A protein and the small-molecule ligand that binds it are described below.
Small molecule (SMILES): CO[C@]1(C)C[C@](C)(O)[C@H](O)[C@@H](/C=C/C(C)=C/C[C@@H]2O[C@H](C)[C@H](NC(=O)/C=C\[C@H](C)OC(C)=O)C[C@@H]2C)O1

Sequence of chain 1.D:
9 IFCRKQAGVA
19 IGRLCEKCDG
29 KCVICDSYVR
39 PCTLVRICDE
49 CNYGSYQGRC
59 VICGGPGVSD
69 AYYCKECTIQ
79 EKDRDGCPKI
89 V

Sequence of chain 1.C:
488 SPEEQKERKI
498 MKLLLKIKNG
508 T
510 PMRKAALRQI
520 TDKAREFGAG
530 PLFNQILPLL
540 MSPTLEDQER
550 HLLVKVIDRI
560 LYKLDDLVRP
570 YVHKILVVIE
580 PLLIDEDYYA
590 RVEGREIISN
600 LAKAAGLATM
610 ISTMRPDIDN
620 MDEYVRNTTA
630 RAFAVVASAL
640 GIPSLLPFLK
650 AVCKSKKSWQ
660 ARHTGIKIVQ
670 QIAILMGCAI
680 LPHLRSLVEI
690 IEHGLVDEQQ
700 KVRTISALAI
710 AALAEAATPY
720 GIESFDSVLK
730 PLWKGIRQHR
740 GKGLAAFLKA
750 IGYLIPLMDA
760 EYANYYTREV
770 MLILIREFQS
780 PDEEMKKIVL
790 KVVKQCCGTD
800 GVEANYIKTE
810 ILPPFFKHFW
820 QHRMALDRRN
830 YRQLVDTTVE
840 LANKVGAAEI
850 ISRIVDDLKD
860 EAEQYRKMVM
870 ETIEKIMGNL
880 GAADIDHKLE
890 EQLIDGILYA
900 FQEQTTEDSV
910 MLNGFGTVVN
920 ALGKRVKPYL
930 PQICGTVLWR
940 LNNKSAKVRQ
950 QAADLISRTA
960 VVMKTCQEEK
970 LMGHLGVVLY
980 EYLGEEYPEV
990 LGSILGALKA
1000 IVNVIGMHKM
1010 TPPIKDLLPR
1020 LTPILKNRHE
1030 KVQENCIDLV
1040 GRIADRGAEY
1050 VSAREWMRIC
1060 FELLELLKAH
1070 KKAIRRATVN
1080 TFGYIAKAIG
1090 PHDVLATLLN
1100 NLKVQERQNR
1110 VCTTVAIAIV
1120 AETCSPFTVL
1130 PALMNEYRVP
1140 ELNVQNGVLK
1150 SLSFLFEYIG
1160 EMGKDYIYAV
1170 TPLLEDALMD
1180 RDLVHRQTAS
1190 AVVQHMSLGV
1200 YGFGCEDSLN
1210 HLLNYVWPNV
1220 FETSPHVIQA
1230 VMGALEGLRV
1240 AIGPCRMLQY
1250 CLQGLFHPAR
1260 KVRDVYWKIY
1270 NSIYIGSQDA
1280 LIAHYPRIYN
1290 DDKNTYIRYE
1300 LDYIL

Binding-site contacts:
Ligand atom C20 contacts residue LYS25 of chain 1.D at 3.9 Å.
Ligand atom N contacts residue LEU1066 of chain 1.C at 3.4 Å (h-bond).
Ligand atom C21 contacts residue LYS25 of chain 1.D at 3.5 Å.
Ligand atom C5 contacts residue TYR36 of chain 1.D at 4.0 Å (hydrophobic).
Ligand atom O4 contacts residue CYS26 of chain 1.D at 3.3 Å (h-bond).
Ligand atom O4 contacts residue LYS25 of chain 1.D at 3.8 Å.
Ligand atom C4 contacts residue VAL1078 of chain 1.C at 4.0 Å (hydrophobic).
Ligand atom C21 contacts residue CYS26 of chain 1.D at 2.9 Å (hydrophobic).
Ligand atom C17 contacts residue LYS1067 of chain 1.C at 3.9 Å.
Ligand atom O5 contacts residue LYS29 of chain 1.D at 3.1 Å (salt-bridge).
Ligand atom O3 contacts residue LYS1067 of chain 1.C at 3.4 Å.
Ligand atom C1 contacts residue LEU1066 of chain 1.C at 3.5 Å (hydrophobic).
Ligand atom C9 contacts residue VAL1114 of chain 1.C at 4.0 Å (hydrophobic).
Ligand atom C23 contacts residue LYS29 of chain 1.D at 4.0 Å.
Ligand atom C9 contacts residue CYS1111 of chain 1.C at 3.7 Å (hydrophobic).
Ligand atom O3 contacts residue LEU1066 of chain 1.C at 3.9 Å.
Ligand atom C22 contacts residue LYS29 of chain 1.D at 3.9 Å.
Ligand atom C14 contacts residue LYS1067 of chain 1.C at 3.6 Å.
Ligand atom O5 contacts residue CYS26 of chain 1.D at 4.0 Å.
Ligand atom C11 contacts residue TYR36 of chain 1.D at 3.6 Å (hydrophobic).
Ligand atom C contacts residue LEU1066 of chain 1.C at 4.0 Å (hydrophobic).
Ligand atom C12 contacts residue TYR36 of chain 1.D at 3.7 Å (hydrophobic).
Ligand atom O1 contacts residue VAL1078 of chain 1.C at 3.8 Å.
Ligand atom C1 contacts residue ARG1074 of chain 1.C at 4.0 Å.
Ligand atom C12 contacts residue ARG1074 of chain 1.C at 3.8 Å.
Ligand atom C19 contacts residue LYS25 of chain 1.D at 3.5 Å.
Ligand atom C24 contacts residue CYS26 of chain 1.D at 3.5 Å (hydrophobic).
Ligand atom C2 contacts residue VAL1078 of chain 1.C at 3.9 Å (hydrophobic).
Ligand atom C17 contacts residue ALA1068 of chain 1.C at 3.8 Å (hydrophobic).
Ligand atom O2 contacts residue ARG1074 of chain 1.C at 3.4 Å (salt-bridge).
Ligand atom C19 contacts residue TYR36 of chain 1.D at 3.9 Å (hydrophobic).
Ligand atom C23 contacts residue CYS26 of chain 1.D at 1.8 Å (hydrophobic).
Ligand atom C22 contacts residue CYS26 of chain 1.D at 2.7 Å (hydrophobic).
Ligand atom O contacts residue PHE1153 of chain 1.C at 4.0 Å.
Ligand atom C4 contacts residue TYR1157 of chain 1.C at 3.8 Å (hydrophobic).
Ligand atom C13 contacts residue TYR36 of chain 1.D at 3.6 Å (hydrophobic).
Ligand atom O contacts residue TYR36 of chain 1.D at 3.9 Å.
Ligand atom O2 contacts residue TYR36 of chain 1.D at 3.6 Å.
Ligand atom O4 contacts residue LYS29 of chain 1.D at 3.3 Å (salt-bridge).
Ligand atom O4 contacts residue TYR36 of chain 1.D at 3.0 Å (h-bond).